Sequence of chain 1.B:
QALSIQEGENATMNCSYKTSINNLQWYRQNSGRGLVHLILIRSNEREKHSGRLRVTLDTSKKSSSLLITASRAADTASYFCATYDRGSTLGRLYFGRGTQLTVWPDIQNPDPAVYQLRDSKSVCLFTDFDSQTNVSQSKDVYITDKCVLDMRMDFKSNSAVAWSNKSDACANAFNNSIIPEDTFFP

Binding-site contacts:
Ligand atom C1 contacts residue ASN194 of chain 1.B at 2.9 Å.
Ligand atom C7 contacts residue ASN194 of chain 1.B at 2.8 Å.
Ligand atom N2 contacts residue ASN194 of chain 1.B at 3.0 Å (h-bond).
Ligand atom C6 contacts residue PHE204 of chain 1.B at 3.5 Å (hydrophobic).
Ligand atom C5 contacts residue PHE204 of chain 1.B at 3.1 Å (hydrophobic).
Ligand atom O3 contacts residue FUC1 of chain 1.I at 2.6 Å.
Ligand atom C6 contacts residue ILE198 of chain 1.B at 3.5 Å (hydrophobic).
Ligand atom C2 contacts residue ASN194 of chain 1.B at 2.9 Å.
Ligand atom N2 contacts residue FUC1 of chain 1.I at 2.4 Å (h-bond).
Ligand atom C2 contacts residue ALA190 of chain 1.B at 4.0 Å (hydrophobic).
Ligand atom C6 contacts residue PRO199 of chain 1.B at 3.9 Å (hydrophobic).
Ligand atom O7 contacts residue ASN194 of chain 1.B at 3.0 Å (h-bond).
Ligand atom C8 contacts residue ASN194 of chain 1.B at 3.4 Å.
Ligand atom C4 contacts residue PHE204 of chain 1.B at 4.1 Å (hydrophobic).
Ligand atom C7 contacts residue FUC1 of chain 1.I at 2.9 Å.
Ligand atom C4 contacts residue FUC1 of chain 1.I at 4.2 Å.
Ligand atom N2 contacts residue ALA190 of chain 1.B at 3.8 Å.
Ligand atom O5 contacts residue PHE204 of chain 1.B at 3.5 Å.
Ligand atom O5 contacts residue ILE198 of chain 1.B at 4.5 Å.
Ligand atom O5 contacts residue ASN194 of chain 1.B at 2.9 Å (h-bond).
Ligand atom C8 contacts residue FUC1 of chain 1.I at 3.4 Å.
Ligand atom C3 contacts residue ASN194 of chain 1.B at 4.4 Å.
Ligand atom C2 contacts residue FUC1 of chain 1.I at 3.3 Å.
Ligand atom O4 contacts residue FUC1 of chain 1.I at 3.7 Å.
Ligand atom O7 contacts residue FUC1 of chain 1.I at 3.6 Å (h-bond).
Ligand atom O6 contacts residue PRO199 of chain 1.B at 3.9 Å.
Ligand atom O7 contacts residue ALA190 of chain 1.B at 4.2 Å.
Ligand atom C5 contacts residue ASN194 of chain 1.B at 4.3 Å.
Ligand atom O7 contacts residue ASN191 of chain 1.B at 4.3 Å.
Ligand atom C1 contacts residue PHE204 of chain 1.B at 3.9 Å (hydrophobic).
Ligand atom O6 contacts residue ILE198 of chain 1.B at 3.0 Å.
Ligand atom C3 contacts residue FUC1 of chain 1.I at 2.9 Å.
Ligand atom C6 contacts residue THR202 of chain 1.B at 4.3 Å.
Ligand atom O5 contacts residue ALA190 of chain 1.B at 4.1 Å.
Ligand atom C7 contacts residue ALA190 of chain 1.B at 4.4 Å (hydrophobic).
Ligand atom C1 contacts residue ALA190 of chain 1.B at 3.0 Å (hydrophobic).
Ligand atom O4 contacts residue PHE204 of chain 1.B at 3.8 Å.

This small molecule binds to this protein.
Small molecule (SMILES): CC(=O)N[C@@H]1[C@@H](O)[C@H](O)[C@@H](CO)O[C@H]1O